A small-molecule ligand and the protein it binds are described below.
Small molecule (SMILES): O=C(O)[C@@H]1CCCN1

Sequence of chain 1.A:
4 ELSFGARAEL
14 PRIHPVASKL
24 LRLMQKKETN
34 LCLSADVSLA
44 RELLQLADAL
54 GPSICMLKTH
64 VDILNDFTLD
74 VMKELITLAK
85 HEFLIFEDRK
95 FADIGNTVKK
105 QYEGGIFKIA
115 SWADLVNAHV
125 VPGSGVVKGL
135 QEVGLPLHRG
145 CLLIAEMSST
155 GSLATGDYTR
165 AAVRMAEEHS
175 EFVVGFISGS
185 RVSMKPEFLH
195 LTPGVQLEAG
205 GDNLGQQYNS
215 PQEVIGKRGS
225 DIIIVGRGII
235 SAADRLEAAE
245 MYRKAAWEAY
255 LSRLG

Binding-site contacts:
Ligand atom CD contacts residue GLU12 of chain 1.A at 4.2 Å.
Ligand atom CB contacts residue GLY8 of chain 1.A at 3.6 Å.
Ligand atom N contacts residue GLU12 of chain 1.A at 3.4 Å (salt-bridge).
Ligand atom CB contacts residue ALA9 of chain 1.A at 3.9 Å (hydrophobic).
Ligand atom CA contacts residue GLY8 of chain 1.A at 4.3 Å.
Ligand atom CG contacts residue ALA9 of chain 1.A at 3.6 Å (hydrophobic).
Ligand atom CA contacts residue GLU12 of chain 1.A at 3.7 Å.
Ligand atom CG contacts residue GLY8 of chain 1.A at 3.8 Å.